This small molecule binds to this protein.
Small molecule (SMILES): CC(=O)N[C@H]1[C@H](O[C@H]2[C@H](O)[C@@H](NC(C)=O)CO[C@@H]2CO)O[C@H](CO)[C@@H](O[C@@H]2O[C@H](CO[C@H]3O[C@H](CO)[C@@H](O)[C@H](O)[C@@H]3O)[C@@H](O)[C@H](O)[C@@H]2O)[C@@H]1O

Sequence of chain 2.A:
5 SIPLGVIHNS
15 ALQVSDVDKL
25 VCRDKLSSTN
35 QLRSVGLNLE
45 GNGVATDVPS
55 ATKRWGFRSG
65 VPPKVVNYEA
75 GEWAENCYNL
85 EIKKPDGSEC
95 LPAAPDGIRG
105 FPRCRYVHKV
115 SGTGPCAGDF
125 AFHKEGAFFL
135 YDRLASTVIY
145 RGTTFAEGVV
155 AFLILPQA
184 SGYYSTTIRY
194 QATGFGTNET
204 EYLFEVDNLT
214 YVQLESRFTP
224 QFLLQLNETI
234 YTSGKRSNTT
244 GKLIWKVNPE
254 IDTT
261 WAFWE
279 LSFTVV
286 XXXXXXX

Sequence of chain 1.B:
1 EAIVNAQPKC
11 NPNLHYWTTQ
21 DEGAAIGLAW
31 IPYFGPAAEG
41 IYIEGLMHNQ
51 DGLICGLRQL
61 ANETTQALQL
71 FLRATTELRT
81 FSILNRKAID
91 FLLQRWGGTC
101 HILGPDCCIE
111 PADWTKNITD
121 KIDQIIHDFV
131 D

Binding-site contacts:
Ligand atom C5 contacts residue GOL1 of chain 2.N at 4.1 Å.
Ligand atom C8 contacts residue TRP30 of chain 1.B at 4.1 Å (hydrophobic).
Ligand atom O6 contacts residue ALA6 of chain 2.B at 4.0 Å.
Ligand atom C8 contacts residue GOL1 of chain 2.N at 3.9 Å.
Ligand atom O6 contacts residue PRO8 of chain 2.B at 3.7 Å.
Ligand atom C3 contacts residue ASN62 of chain 2.B at 3.8 Å.
Ligand atom C5 contacts residue ASN62 of chain 2.B at 3.6 Å.
Ligand atom O5 contacts residue ASN62 of chain 2.B at 2.3 Å (h-bond).
Ligand atom C5 contacts residue GLU129 of chain 2.A at 4.2 Å.
Ligand atom O3 contacts residue GLU129 of chain 2.A at 4.0 Å.
Ligand atom O7 contacts residue LEU43 of chain 2.A at 3.8 Å.
Ligand atom N2 contacts residue GOL1 of chain 2.N at 3.0 Å (h-bond).
Ligand atom C4 contacts residue GOL1 of chain 2.N at 4.3 Å.
Ligand atom C3 contacts residue GOL1 of chain 2.N at 3.6 Å.
Ligand atom C1 contacts residue GLN7 of chain 2.B at 3.7 Å.
Ligand atom N2 contacts residue GLU129 of chain 2.A at 4.2 Å.
Ligand atom C4 contacts residue ASN62 of chain 2.B at 4.2 Å.
Ligand atom C7 contacts residue GLU129 of chain 2.A at 3.8 Å.
Ligand atom C1 contacts residue GOL1 of chain 2.N at 3.4 Å.
Ligand atom C8 contacts residue VAL153 of chain 2.A at 4.0 Å (hydrophobic).
Ligand atom C8 contacts residue GLY130 of chain 2.A at 3.9 Å.
Ligand atom C5 contacts residue GLN7 of chain 2.B at 3.9 Å.
Ligand atom C6 contacts residue GLN7 of chain 2.B at 3.6 Å.
Ligand atom C8 contacts residue PRO8 of chain 2.B at 3.6 Å (hydrophobic).
Ligand atom O6 contacts residue GLU129 of chain 2.A at 3.6 Å.
Ligand atom C2 contacts residue ASN62 of chain 2.B at 2.5 Å.
Ligand atom C1 contacts residue ASN62 of chain 2.B at 1.4 Å.
Ligand atom C7 contacts residue GOL1 of chain 2.N at 3.9 Å.
Ligand atom O5 contacts residue GLN7 of chain 2.B at 2.9 Å (h-bond).
Ligand atom C8 contacts residue GLU129 of chain 2.A at 3.3 Å.
Ligand atom C8 contacts residue ALA131 of chain 2.A at 3.8 Å (hydrophobic).
Ligand atom O7 contacts residue ASN62 of chain 2.B at 3.9 Å.
Ligand atom C8 contacts residue THR65 of chain 2.B at 3.6 Å.
Ligand atom O7 contacts residue GLU129 of chain 2.A at 4.3 Å.
Ligand atom C2 contacts residue GOL1 of chain 2.N at 3.7 Å.
Ligand atom O6 contacts residue GLN7 of chain 2.B at 2.7 Å (h-bond).
Ligand atom N2 contacts residue ASN62 of chain 2.B at 2.9 Å (h-bond).
Ligand atom O7 contacts residue ALA131 of chain 2.A at 4.2 Å.
Ligand atom C6 contacts residue ALA6 of chain 2.B at 3.9 Å (hydrophobic).
Ligand atom C7 contacts residue ASN62 of chain 2.B at 3.6 Å.

Sequence of chain 2.B:
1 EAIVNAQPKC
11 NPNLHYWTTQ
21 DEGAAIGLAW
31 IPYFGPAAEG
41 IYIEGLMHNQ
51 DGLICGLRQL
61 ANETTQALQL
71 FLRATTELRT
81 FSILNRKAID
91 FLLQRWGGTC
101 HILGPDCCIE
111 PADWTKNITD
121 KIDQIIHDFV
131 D